Sequence of chain 1.P:
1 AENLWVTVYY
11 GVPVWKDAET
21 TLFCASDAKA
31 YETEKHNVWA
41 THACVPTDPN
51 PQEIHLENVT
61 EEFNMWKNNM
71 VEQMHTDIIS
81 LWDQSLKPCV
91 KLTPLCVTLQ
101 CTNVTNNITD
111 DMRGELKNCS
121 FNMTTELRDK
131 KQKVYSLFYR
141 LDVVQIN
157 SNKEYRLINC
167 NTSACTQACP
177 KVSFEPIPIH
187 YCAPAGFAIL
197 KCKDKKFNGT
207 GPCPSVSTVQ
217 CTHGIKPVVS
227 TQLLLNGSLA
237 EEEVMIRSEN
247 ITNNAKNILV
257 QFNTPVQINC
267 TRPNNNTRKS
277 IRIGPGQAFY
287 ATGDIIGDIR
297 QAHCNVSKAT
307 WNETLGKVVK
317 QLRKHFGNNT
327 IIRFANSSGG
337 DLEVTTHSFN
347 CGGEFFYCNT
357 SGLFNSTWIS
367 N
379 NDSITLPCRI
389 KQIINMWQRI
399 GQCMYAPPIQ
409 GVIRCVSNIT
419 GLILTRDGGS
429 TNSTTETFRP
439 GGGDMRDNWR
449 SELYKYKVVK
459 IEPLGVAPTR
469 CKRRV

Binding-site contacts:
Ligand atom O4 contacts residue LYS19 of chain 1.U at 4.2 Å.
Ligand atom C2 contacts residue ASN167 of chain 1.P at 2.5 Å.
Ligand atom O5 contacts residue ASN167 of chain 1.P at 2.3 Å (h-bond).
Ligand atom C5 contacts residue ASN167 of chain 1.P at 3.6 Å.
Ligand atom C6 contacts residue VAL144 of chain 1.P at 4.2 Å (hydrophobic).
Ligand atom C4 contacts residue ASN167 of chain 1.P at 4.2 Å.
Ligand atom C1 contacts residue ARG162 of chain 1.P at 3.9 Å.
Ligand atom C6 contacts residue ARG162 of chain 1.P at 3.6 Å.
Ligand atom O7 contacts residue ASN167 of chain 1.P at 3.5 Å (h-bond).
Ligand atom C3 contacts residue ASN167 of chain 1.P at 3.8 Å.
Ligand atom O6 contacts residue VAL144 of chain 1.P at 4.2 Å.
Ligand atom C7 contacts residue ASN167 of chain 1.P at 3.5 Å.
Ligand atom C8 contacts residue VAL144 of chain 1.P at 4.4 Å (hydrophobic).
Ligand atom N2 contacts residue GLN76 of chain 1.U at 4.1 Å.
Ligand atom C1 contacts residue ASN167 of chain 1.P at 1.4 Å.
Ligand atom C5 contacts residue ARG162 of chain 1.P at 4.0 Å.
Ligand atom O5 contacts residue ARG162 of chain 1.P at 3.0 Å (salt-bridge).
Ligand atom O6 contacts residue ARG162 of chain 1.P at 2.5 Å (salt-bridge).
Ligand atom N2 contacts residue ASN167 of chain 1.P at 3.0 Å (h-bond).
Ligand atom C8 contacts residue GLN76 of chain 1.U at 3.5 Å.
Ligand atom C8 contacts residue ILE164 of chain 1.P at 3.8 Å (hydrophobic).
Ligand atom O6 contacts residue ASN167 of chain 1.P at 4.3 Å.

The protein below binds the small molecule below.
Small molecule (SMILES): CC(=O)N[C@H]1[C@H](O[C@H]2[C@H](O)[C@@H](NC(C)=O)CO[C@@H]2CO)O[C@H](CO)[C@@H](O[C@@H]2O[C@H](CO[C@H]3O[C@H](CO)[C@@H](O)[C@H](O)[C@@H]3O)[C@@H](O)[C@H](O)[C@@H]2O)[C@@H]1O

Sequence of chain 1.U:
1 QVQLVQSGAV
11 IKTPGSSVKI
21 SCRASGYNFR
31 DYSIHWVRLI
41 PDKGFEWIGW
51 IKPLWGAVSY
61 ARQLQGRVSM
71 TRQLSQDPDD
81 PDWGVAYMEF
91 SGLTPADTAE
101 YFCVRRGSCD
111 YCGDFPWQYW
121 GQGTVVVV